Sequence of chain 1.D:
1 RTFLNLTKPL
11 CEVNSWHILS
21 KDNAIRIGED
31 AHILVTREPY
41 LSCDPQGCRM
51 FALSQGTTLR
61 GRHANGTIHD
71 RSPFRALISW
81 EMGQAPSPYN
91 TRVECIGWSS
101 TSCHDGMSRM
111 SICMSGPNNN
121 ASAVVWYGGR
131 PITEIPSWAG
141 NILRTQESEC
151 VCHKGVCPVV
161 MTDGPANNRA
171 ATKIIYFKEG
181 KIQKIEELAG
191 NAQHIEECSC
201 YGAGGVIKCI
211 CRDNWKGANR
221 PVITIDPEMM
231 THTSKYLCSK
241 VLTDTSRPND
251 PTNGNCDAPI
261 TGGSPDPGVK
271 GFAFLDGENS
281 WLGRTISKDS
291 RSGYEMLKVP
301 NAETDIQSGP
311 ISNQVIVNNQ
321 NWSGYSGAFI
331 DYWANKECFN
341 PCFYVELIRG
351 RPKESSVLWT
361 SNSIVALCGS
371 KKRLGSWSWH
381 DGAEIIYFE

Binding-site contacts:
Ligand atom C7 contacts residue ARG212 of chain 1.D at 3.9 Å.
Ligand atom C91 contacts residue GLU196 of chain 1.D at 3.7 Å.
Ligand atom C11 contacts residue TRP98 of chain 1.D at 3.8 Å (hydrophobic).
Ligand atom C3 contacts residue ASP70 of chain 1.D at 3.3 Å.
Ligand atom C4 contacts residue GLU38 of chain 1.D at 3.7 Å.
Ligand atom C1 contacts residue ARG37 of chain 1.D at 4.0 Å.
Ligand atom C6 contacts residue TYR325 of chain 1.D at 3.8 Å (hydrophobic).
Ligand atom O1A contacts residue ARG37 of chain 1.D at 2.9 Å (salt-bridge).
Ligand atom C81 contacts residue ALA166 of chain 1.D at 3.8 Å (hydrophobic).
Ligand atom O1A contacts residue TYR325 of chain 1.D at 3.4 Å (h-bond).
Ligand atom C3 contacts residue ARG37 of chain 1.D at 3.6 Å.
Ligand atom C3 contacts residue GLU38 of chain 1.D at 3.7 Å.
Ligand atom C10 contacts residue ARG71 of chain 1.D at 3.8 Å.
Ligand atom C3 contacts residue TYR325 of chain 1.D at 3.3 Å (hydrophobic).
Ligand atom C9 contacts residue GLU196 of chain 1.D at 3.7 Å.
Ligand atom C91 contacts residue ASN214 of chain 1.D at 3.7 Å.
Ligand atom C7 contacts residue TYR325 of chain 1.D at 3.3 Å (hydrophobic).
Ligand atom C1 contacts residue TYR325 of chain 1.D at 3.0 Å (hydrophobic).
Ligand atom O10 contacts residue ARG71 of chain 1.D at 2.8 Å (salt-bridge).
Ligand atom O1B contacts residue TYR325 of chain 1.D at 3.4 Å (h-bond).
Ligand atom C4 contacts residue TYR325 of chain 1.D at 3.5 Å (hydrophobic).
Ligand atom N4 contacts residue GLU38 of chain 1.D at 2.9 Å (salt-bridge).
Ligand atom O1A contacts residue ARG291 of chain 1.D at 2.9 Å (salt-bridge).
Ligand atom N4 contacts residue ASP70 of chain 1.D at 2.9 Å (salt-bridge).
Ligand atom O1B contacts residue ARG291 of chain 1.D at 2.8 Å (salt-bridge).
Ligand atom C4 contacts residue ASP70 of chain 1.D at 3.5 Å.
Ligand atom C82 contacts residue ILE142 of chain 1.D at 3.9 Å (hydrophobic).
Ligand atom O1B contacts residue ARG212 of chain 1.D at 3.0 Å (salt-bridge).
Ligand atom O10 contacts residue ASP70 of chain 1.D at 3.4 Å.
Ligand atom C82 contacts residue ARG144 of chain 1.D at 3.7 Å.
Ligand atom C7 contacts residue GLU197 of chain 1.D at 4.1 Å.
Ligand atom C91 contacts residue ARG212 of chain 1.D at 3.7 Å.
Ligand atom C9 contacts residue GLU197 of chain 1.D at 3.9 Å.
Ligand atom C4 contacts residue GLU197 of chain 1.D at 4.0 Å.
Ligand atom C6 contacts residue GLU197 of chain 1.D at 3.7 Å.
Ligand atom C5 contacts residue ASP70 of chain 1.D at 3.9 Å.
Ligand atom C1 contacts residue ARG291 of chain 1.D at 3.6 Å.
Ligand atom C1 contacts residue ARG212 of chain 1.D at 3.7 Å.
Ligand atom C2 contacts residue TYR325 of chain 1.D at 2.9 Å (hydrophobic).
Ligand atom C81 contacts residue ARG144 of chain 1.D at 3.6 Å.

This protein binds this small molecule.
Small molecule (SMILES): CCC(CC)O[C@@H]1C=C(C(=O)O)C[C@H](N)[C@H]1NC(C)=O